Binding-site contacts:
Ligand atom C4 contacts residue LEU218 of chain 1.A at 3.8 Å (hydrophobic).
Ligand atom C1 contacts residue ARG147 of chain 1.E at 3.9 Å.
Ligand atom O1 contacts residue ARG119 of chain 1.A at 2.8 Å (salt-bridge).
Ligand atom O1 contacts residue ARG147 of chain 1.E at 4.2 Å.
Ligand atom O2 contacts residue ARG147 of chain 1.E at 2.8 Å (salt-bridge).
Ligand atom C4 contacts residue PHE216 of chain 1.A at 4.1 Å (hydrophobic).
Ligand atom C1 contacts residue PHE84 of chain 1.E at 3.7 Å (hydrophobic).
Ligand atom C4 contacts residue ILE173 of chain 1.A at 3.8 Å (hydrophobic).
Ligand atom O4 contacts residue ASN194 of chain 1.E at 3.8 Å.
Ligand atom C1 contacts residue ILE173 of chain 1.A at 3.6 Å (hydrophobic).
Ligand atom O1 contacts residue ILE173 of chain 1.A at 3.7 Å.
Ligand atom C5 contacts residue PHE216 of chain 1.A at 4.5 Å (hydrophobic).
Ligand atom O4 contacts residue ILE173 of chain 1.A at 4.4 Å.
Ligand atom C3 contacts residue ILE173 of chain 1.A at 4.3 Å (hydrophobic).
Ligand atom O4 contacts residue VAL121 of chain 1.A at 3.7 Å.
Ligand atom C3 contacts residue ILE67 of chain 1.E at 3.9 Å (hydrophobic).
Ligand atom C1 contacts residue ILE67 of chain 1.E at 4.4 Å (hydrophobic).
Ligand atom C5 contacts residue VAL121 of chain 1.A at 4.4 Å (hydrophobic).
Ligand atom C1 contacts residue GLU223 of chain 1.A at 4.0 Å.
Ligand atom O2 contacts residue VAL121 of chain 1.A at 4.4 Å.
Ligand atom O3 contacts residue ASN194 of chain 1.E at 3.3 Å.
Ligand atom C3 contacts residue PHE84 of chain 1.E at 4.4 Å (hydrophobic).
Ligand atom C5 contacts residue ASN194 of chain 1.E at 4.0 Å.
Ligand atom C5 contacts residue LEU218 of chain 1.A at 4.4 Å (hydrophobic).
Ligand atom O2 contacts residue ARG119 of chain 1.A at 4.3 Å.
Ligand atom C2 contacts residue PHE84 of chain 1.E at 3.7 Å (hydrophobic).
Ligand atom O1 contacts residue PHE84 of chain 1.E at 3.2 Å.
Ligand atom O3 contacts residue LEU218 of chain 1.A at 4.4 Å.
Ligand atom O2 contacts residue ILE173 of chain 1.A at 3.6 Å.
Ligand atom O1 contacts residue GLU223 of chain 1.A at 3.6 Å (salt-bridge).
Ligand atom C2 contacts residue ILE173 of chain 1.A at 4.1 Å (hydrophobic).
Ligand atom C2 contacts residue GLU223 of chain 1.A at 3.3 Å.
Ligand atom O3 contacts residue TYR65 of chain 1.E at 3.5 Å.
Ligand atom O3 contacts residue ILE67 of chain 1.E at 4.4 Å.
Ligand atom O4 contacts residue PHE216 of chain 1.A at 4.2 Å.
Ligand atom C1 contacts residue ARG119 of chain 1.A at 4.1 Å.
Ligand atom C3 contacts residue VAL121 of chain 1.A at 4.4 Å (hydrophobic).
Ligand atom O2 contacts residue ILE67 of chain 1.E at 4.2 Å.

Sequence of chain 1.A:
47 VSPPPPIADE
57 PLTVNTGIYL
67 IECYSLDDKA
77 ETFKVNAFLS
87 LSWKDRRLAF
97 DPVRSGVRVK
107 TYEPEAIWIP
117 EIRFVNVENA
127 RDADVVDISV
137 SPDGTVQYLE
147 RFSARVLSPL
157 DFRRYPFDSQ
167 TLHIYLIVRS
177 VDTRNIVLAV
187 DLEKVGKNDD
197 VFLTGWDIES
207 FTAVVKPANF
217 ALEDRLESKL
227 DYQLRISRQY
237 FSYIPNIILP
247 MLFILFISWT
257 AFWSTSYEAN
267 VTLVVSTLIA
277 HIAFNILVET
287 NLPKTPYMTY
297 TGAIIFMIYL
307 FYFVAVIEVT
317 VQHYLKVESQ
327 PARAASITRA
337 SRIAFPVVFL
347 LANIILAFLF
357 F

This protein binds this small molecule.
Small molecule (SMILES): O=C(O)CCCC(=O)O

Sequence of chain 1.E:
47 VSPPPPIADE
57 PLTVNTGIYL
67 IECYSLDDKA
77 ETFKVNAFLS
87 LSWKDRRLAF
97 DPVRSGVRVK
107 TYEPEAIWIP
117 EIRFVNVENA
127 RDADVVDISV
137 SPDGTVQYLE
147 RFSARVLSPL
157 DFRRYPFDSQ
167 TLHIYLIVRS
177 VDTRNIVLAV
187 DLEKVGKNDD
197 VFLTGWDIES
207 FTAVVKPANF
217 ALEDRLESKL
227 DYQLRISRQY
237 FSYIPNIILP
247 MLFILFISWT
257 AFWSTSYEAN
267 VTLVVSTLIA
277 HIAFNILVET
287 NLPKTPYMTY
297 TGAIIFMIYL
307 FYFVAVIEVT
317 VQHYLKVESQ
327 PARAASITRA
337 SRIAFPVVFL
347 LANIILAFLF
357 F